Binding-site contacts:
Ligand atom O3 contacts residue ARG907 of chain 1.A at 2.8 Å (salt-bridge).
Ligand atom C2 contacts residue ASP772 of chain 1.A at 3.8 Å.
Ligand atom O3 contacts residue PRO905 of chain 1.A at 4.3 Å.
Ligand atom C5 contacts residue ALA932 of chain 1.A at 3.8 Å (hydrophobic).
Ligand atom O4 contacts residue GLN903 of chain 1.A at 4.3 Å.
Ligand atom C6 contacts residue ALA932 of chain 1.A at 4.0 Å (hydrophobic).
Ligand atom O3 contacts residue THR904 of chain 1.A at 3.9 Å.
Ligand atom O1 contacts residue ASP772 of chain 1.A at 2.8 Å (salt-bridge).
Ligand atom O1 contacts residue ARG907 of chain 1.A at 3.7 Å.
Ligand atom C6 contacts residue LYS931 of chain 1.A at 3.9 Å.
Ligand atom O2 contacts residue ARG907 of chain 1.A at 2.7 Å (salt-bridge).
Ligand atom C6 contacts residue ILE930 of chain 1.A at 3.9 Å (hydrophobic).
Ligand atom O4 contacts residue THR904 of chain 1.A at 3.1 Å.
Ligand atom O5 contacts residue ILE930 of chain 1.A at 3.3 Å.
Ligand atom N2 contacts residue ILE930 of chain 1.A at 4.5 Å.
Ligand atom C4 contacts residue THR904 of chain 1.A at 3.7 Å.
Ligand atom C3 contacts residue THR904 of chain 1.A at 4.3 Å.
Ligand atom C4 contacts residue PRO905 of chain 1.A at 4.1 Å (hydrophobic).
Ligand atom O2 contacts residue GLN867 of chain 1.A at 4.2 Å.
Ligand atom C4 contacts residue ASN906 of chain 1.A at 3.8 Å.
Ligand atom O1 contacts residue ILE930 of chain 1.A at 4.2 Å.
Ligand atom O5 contacts residue LYS931 of chain 1.A at 3.8 Å.
Ligand atom C4 contacts residue ARG907 of chain 1.A at 3.9 Å.
Ligand atom N2 contacts residue ALA932 of chain 1.A at 3.2 Å (h-bond).
Ligand atom C2 contacts residue ARG907 of chain 1.A at 3.5 Å.
Ligand atom C1 contacts residue ARG907 of chain 1.A at 4.4 Å.
Ligand atom O4 contacts residue PRO905 of chain 1.A at 3.1 Å (h-bond).
Ligand atom C1 contacts residue THR904 of chain 1.A at 3.8 Å.
Ligand atom O3 contacts residue ASN906 of chain 1.A at 3.4 Å.
Ligand atom O2 contacts residue ASP772 of chain 1.A at 3.9 Å.
Ligand atom N2 contacts residue LYS931 of chain 1.A at 3.5 Å (salt-bridge).
Ligand atom O4 contacts residue ARG907 of chain 1.A at 4.2 Å.
Ligand atom O4 contacts residue ASN906 of chain 1.A at 3.2 Å (h-bond).

The protein below binds the small molecule below.
Small molecule (SMILES): NC(=O)CN(CC(=O)O)CC(=O)O

Sequence of chain 1.A:
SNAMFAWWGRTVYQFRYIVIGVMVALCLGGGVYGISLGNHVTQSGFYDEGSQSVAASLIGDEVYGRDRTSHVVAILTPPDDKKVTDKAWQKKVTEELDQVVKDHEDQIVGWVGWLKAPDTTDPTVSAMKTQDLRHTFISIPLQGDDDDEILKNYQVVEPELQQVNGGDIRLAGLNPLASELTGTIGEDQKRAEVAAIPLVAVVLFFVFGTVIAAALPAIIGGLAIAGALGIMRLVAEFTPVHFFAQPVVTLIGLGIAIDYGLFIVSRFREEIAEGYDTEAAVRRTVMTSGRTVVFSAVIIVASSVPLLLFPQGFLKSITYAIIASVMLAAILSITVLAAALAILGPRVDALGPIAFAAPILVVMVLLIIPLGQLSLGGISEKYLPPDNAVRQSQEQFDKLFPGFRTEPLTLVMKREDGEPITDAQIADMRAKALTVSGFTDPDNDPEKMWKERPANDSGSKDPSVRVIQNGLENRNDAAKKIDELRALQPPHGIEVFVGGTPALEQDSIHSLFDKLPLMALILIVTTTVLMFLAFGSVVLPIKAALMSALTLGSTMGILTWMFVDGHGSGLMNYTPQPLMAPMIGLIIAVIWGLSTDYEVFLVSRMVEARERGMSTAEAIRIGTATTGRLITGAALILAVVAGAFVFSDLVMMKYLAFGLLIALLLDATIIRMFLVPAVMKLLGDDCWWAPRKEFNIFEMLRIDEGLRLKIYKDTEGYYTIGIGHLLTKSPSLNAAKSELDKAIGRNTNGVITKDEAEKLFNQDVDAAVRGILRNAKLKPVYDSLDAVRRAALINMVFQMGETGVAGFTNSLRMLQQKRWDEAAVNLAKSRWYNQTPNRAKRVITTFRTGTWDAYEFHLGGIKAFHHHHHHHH